This protein binds this small molecule.
Small molecule (SMILES): O=C(O)c1cccc(C(=O)O)n1

Sequence of chain 3.A:
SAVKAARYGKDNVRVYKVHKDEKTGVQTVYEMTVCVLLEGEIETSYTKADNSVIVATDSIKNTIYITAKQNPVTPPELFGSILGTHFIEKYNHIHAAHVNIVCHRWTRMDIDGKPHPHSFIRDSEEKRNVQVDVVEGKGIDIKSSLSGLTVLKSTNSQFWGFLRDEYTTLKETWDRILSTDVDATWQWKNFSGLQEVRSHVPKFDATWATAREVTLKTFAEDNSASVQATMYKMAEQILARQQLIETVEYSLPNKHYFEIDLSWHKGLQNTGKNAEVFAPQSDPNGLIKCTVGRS

Binding-site contacts:
Ligand atom C7 contacts residue LYS203 of chain 3.A at 3.6 Å.
Ligand atom C2 contacts residue LU1 of chain 3.B at 3.3 Å.
Ligand atom O3 contacts residue PRO202 of chain 3.A at 4.4 Å.
Ligand atom O1 contacts residue LU1 of chain 3.B at 2.5 Å.
Ligand atom N1 contacts residue PDC1 of chain 3.G at 2.7 Å (h-bond).
Ligand atom C6 contacts residue PRO202 of chain 3.A at 4.3 Å (hydrophobic).
Ligand atom O1 contacts residue PDC1 of chain 3.H at 2.7 Å (h-bond).
Ligand atom O3 contacts residue PDC1 of chain 3.H at 2.8 Å (h-bond).
Ligand atom O2 contacts residue GLN242 of chain 3.A at 2.9 Å (h-bond).
Ligand atom C7 contacts residue GLN242 of chain 3.A at 3.9 Å.
Ligand atom O2 contacts residue LYS203 of chain 3.A at 3.6 Å.
Ligand atom C4 contacts residue ALA206 of chain 3.A at 3.4 Å (hydrophobic).
Ligand atom C7 contacts residue PDC1 of chain 3.H at 3.7 Å.
Ligand atom C2 contacts residue GLN242 of chain 3.A at 4.2 Å.
Ligand atom C5 contacts residue PDC1 of chain 3.H at 4.2 Å.
Ligand atom C2 contacts residue PDC1 of chain 3.H at 3.4 Å.
Ligand atom C8 contacts residue PDC1 of chain 3.G at 3.7 Å.
Ligand atom O1 contacts residue PDC1 of chain 3.G at 3.1 Å (h-bond).
Ligand atom C8 contacts residue LU1 of chain 3.B at 3.3 Å.
Ligand atom C2 contacts residue LYS203 of chain 3.A at 3.8 Å.
Ligand atom C6 contacts residue PDC1 of chain 3.G at 3.4 Å.
Ligand atom C4 contacts residue LYS203 of chain 3.A at 4.2 Å.
Ligand atom C2 contacts residue PDC1 of chain 3.G at 3.3 Å.
Ligand atom C3 contacts residue GLN242 of chain 3.A at 3.6 Å.
Ligand atom N1 contacts residue LU1 of chain 3.B at 2.4 Å.
Ligand atom C7 contacts residue PDC1 of chain 3.G at 3.5 Å.
Ligand atom C6 contacts residue PDC1 of chain 3.H at 3.1 Å.
Ligand atom O4 contacts residue PRO202 of chain 3.A at 3.4 Å.
Ligand atom C8 contacts residue PDC1 of chain 3.H at 3.3 Å.
Ligand atom O1 contacts residue LYS203 of chain 3.A at 3.6 Å.
Ligand atom C3 contacts residue LYS203 of chain 3.A at 4.0 Å.
Ligand atom C8 contacts residue PRO202 of chain 3.A at 3.8 Å (hydrophobic).
Ligand atom C5 contacts residue PRO202 of chain 3.A at 4.1 Å (hydrophobic).
Ligand atom O3 contacts residue LU1 of chain 3.B at 2.6 Å.
Ligand atom C6 contacts residue LU1 of chain 3.B at 3.3 Å.
Ligand atom O3 contacts residue PDC1 of chain 3.G at 3.0 Å (h-bond).
Ligand atom N1 contacts residue LYS203 of chain 3.A at 4.2 Å.
Ligand atom N1 contacts residue PDC1 of chain 3.H at 2.6 Å (h-bond).
Ligand atom C5 contacts residue ALA206 of chain 3.A at 3.8 Å (hydrophobic).
Ligand atom C7 contacts residue LU1 of chain 3.B at 3.3 Å.